Sequence of chain 1.F:
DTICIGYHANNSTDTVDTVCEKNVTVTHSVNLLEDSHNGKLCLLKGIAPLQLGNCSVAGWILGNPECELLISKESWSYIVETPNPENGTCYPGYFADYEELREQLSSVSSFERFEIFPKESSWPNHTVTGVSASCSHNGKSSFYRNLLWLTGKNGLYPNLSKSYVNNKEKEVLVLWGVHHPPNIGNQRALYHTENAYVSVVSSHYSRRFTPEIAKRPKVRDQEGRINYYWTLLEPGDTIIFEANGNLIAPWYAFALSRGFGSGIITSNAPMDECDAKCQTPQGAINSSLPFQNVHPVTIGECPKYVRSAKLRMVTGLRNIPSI

A protein and the small-molecule ligand that binds it are described below.
Small molecule (SMILES): CC(=O)N[C@@H]1[C@@H](O)[C@H](O)[C@@H](CO)O[C@H]1O

Binding-site contacts:
Ligand atom C8 contacts residue PRO124 of chain 1.F at 4.1 Å (hydrophobic).
Ligand atom C4 contacts residue ASN125 of chain 1.F at 4.2 Å.
Ligand atom C7 contacts residue ASN125 of chain 1.F at 3.5 Å.
Ligand atom O6 contacts residue ASN125 of chain 1.F at 4.4 Å.
Ligand atom C1 contacts residue ASN125 of chain 1.F at 1.4 Å.
Ligand atom N2 contacts residue ASN125 of chain 1.F at 2.9 Å (h-bond).
Ligand atom C2 contacts residue ASN125 of chain 1.F at 2.4 Å.
Ligand atom C5 contacts residue ASN125 of chain 1.F at 3.7 Å.
Ligand atom C8 contacts residue ASN125 of chain 1.F at 3.7 Å.
Ligand atom O7 contacts residue ASN125 of chain 1.F at 4.3 Å.
Ligand atom C3 contacts residue ASN125 of chain 1.F at 3.8 Å.
Ligand atom O5 contacts residue ASN125 of chain 1.F at 2.4 Å (h-bond).